Sequence of chain 1.D:
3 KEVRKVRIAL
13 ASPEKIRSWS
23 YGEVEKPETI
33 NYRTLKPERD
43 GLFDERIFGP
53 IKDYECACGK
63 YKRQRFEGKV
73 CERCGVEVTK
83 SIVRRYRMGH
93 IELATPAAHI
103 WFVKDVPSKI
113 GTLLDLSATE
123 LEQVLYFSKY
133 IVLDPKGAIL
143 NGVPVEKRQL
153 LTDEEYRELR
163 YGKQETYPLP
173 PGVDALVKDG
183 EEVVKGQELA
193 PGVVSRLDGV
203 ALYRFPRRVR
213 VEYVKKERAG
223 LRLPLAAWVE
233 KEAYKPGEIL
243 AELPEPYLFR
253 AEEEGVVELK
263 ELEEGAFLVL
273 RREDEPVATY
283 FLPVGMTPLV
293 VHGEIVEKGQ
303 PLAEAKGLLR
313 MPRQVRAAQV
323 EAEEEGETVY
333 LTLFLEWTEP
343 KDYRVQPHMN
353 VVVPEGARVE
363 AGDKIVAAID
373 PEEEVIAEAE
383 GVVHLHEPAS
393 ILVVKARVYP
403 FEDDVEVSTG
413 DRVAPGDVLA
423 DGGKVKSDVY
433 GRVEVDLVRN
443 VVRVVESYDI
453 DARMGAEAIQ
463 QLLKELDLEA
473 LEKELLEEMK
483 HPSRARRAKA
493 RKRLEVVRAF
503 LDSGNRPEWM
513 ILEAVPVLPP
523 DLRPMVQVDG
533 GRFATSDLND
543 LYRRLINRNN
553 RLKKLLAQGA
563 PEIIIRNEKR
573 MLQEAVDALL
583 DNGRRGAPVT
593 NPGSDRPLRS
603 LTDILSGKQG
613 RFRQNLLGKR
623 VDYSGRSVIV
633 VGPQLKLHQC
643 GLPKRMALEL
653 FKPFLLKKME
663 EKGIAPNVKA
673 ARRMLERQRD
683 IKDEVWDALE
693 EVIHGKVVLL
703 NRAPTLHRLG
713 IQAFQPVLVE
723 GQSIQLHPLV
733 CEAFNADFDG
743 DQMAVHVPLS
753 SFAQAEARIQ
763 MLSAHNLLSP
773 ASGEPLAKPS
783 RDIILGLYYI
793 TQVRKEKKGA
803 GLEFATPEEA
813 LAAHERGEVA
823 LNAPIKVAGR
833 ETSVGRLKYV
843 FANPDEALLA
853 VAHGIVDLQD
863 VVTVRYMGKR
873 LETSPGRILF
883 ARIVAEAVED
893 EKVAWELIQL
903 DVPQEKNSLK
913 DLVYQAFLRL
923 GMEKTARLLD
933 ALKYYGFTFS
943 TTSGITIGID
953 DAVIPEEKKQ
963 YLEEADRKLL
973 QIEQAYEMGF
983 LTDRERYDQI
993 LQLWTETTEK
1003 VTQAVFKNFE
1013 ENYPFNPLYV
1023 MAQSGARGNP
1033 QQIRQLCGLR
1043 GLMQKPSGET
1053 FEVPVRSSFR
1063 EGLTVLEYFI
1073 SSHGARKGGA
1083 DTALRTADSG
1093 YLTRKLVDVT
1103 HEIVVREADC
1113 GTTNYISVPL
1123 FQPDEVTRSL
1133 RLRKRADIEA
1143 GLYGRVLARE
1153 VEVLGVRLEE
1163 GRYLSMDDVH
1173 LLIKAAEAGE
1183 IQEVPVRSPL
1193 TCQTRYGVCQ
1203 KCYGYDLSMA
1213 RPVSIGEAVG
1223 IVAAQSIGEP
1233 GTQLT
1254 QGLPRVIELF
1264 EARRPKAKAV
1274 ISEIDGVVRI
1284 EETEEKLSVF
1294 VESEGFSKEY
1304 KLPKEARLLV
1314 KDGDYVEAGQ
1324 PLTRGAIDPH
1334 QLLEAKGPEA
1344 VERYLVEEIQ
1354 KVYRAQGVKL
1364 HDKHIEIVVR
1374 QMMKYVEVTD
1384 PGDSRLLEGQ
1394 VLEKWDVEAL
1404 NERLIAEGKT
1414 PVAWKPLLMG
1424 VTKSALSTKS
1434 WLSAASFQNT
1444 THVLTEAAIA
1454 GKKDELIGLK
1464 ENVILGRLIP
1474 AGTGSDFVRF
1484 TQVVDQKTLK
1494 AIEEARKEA

Binding-site contacts:
Ligand atom OP2 contacts residue PRO444 of chain 1.C at 3.4 Å.
Ligand atom O3' contacts residue ASP743 of chain 1.D at 3.2 Å (salt-bridge).
Ligand atom PA contacts residue ASP323 of chain 1.F at 3.2 Å.
Ligand atom C4' contacts residue HIS999 of chain 1.C at 3.5 Å.
Ligand atom C5 contacts residue GTP1 of chain 1.N at 3.1 Å.
Ligand atom OP1 contacts residue GLN567 of chain 1.C at 3.1 Å (h-bond).
Ligand atom O6 contacts residue PHE394 of chain 1.C at 3.3 Å (h-bond).
Ligand atom C6 contacts residue GLN393 of chain 1.C at 3.4 Å.
Ligand atom OP1 contacts residue PRO444 of chain 1.C at 3.5 Å.
Ligand atom O2' contacts residue ARG704 of chain 1.D at 2.6 Å (salt-bridge).
Ligand atom OP1 contacts residue ARG409 of chain 1.C at 3.0 Å (salt-bridge).
Ligand atom PG contacts residue ARG420 of chain 1.C at 2.3 Å.
Ligand atom C6 contacts residue GTP1 of chain 1.N at 3.2 Å.
Ligand atom OP1 contacts residue LYS846 of chain 1.C at 2.7 Å (salt-bridge).
Ligand atom C5' contacts residue HIS999 of chain 1.C at 3.4 Å.
Ligand atom OP1 contacts residue LYS838 of chain 1.C at 3.3 Å (salt-bridge).
Ligand atom O1G contacts residue ARG420 of chain 1.C at 1.4 Å.
Ligand atom O6 contacts residue GTP1 of chain 1.N at 2.8 Å (h-bond).
Ligand atom O2A contacts residue ASP323 of chain 1.F at 2.9 Å (salt-bridge).
Ligand atom N2 contacts residue PRO706 of chain 1.D at 3.4 Å.
Ligand atom O2' contacts residue ASP743 of chain 1.D at 3.0 Å (salt-bridge).
Ligand atom C4' contacts residue ASP743 of chain 1.D at 3.4 Å.
Ligand atom N2 contacts residue HIS406 of chain 1.C at 3.1 Å.
Ligand atom O6 contacts residue GLN393 of chain 1.C at 3.4 Å.
Ligand atom N2 contacts residue ALA705 of chain 1.D at 2.7 Å (h-bond).
Ligand atom O3' contacts residue MG1 of chain 1.K at 2.3 Å.
Ligand atom N1 contacts residue GLN393 of chain 1.C at 3.5 Å.
Ligand atom O1B contacts residue GLU324 of chain 1.F at 3.3 Å.
Ligand atom C8 contacts residue GTP1 of chain 1.N at 3.5 Å.
Ligand atom O3' contacts residue ASP741 of chain 1.D at 3.2 Å (salt-bridge).
Ligand atom O1A contacts residue ASP323 of chain 1.F at 2.7 Å (salt-bridge).
Ligand atom C2' contacts residue GTP1 of chain 1.N at 3.4 Å.
Ligand atom N7 contacts residue GTP1 of chain 1.N at 3.2 Å (h-bond).
Ligand atom N2 contacts residue PHE394 of chain 1.C at 3.5 Å (h-bond).
Ligand atom C5' contacts residue ASN448 of chain 1.C at 3.0 Å.
Ligand atom N1 contacts residue PHE394 of chain 1.C at 3.1 Å (h-bond).
Ligand atom O2G contacts residue ARG420 of chain 1.C at 2.7 Å.
Ligand atom N9 contacts residue GTP1 of chain 1.N at 3.5 Å.
Ligand atom O3G contacts residue ARG420 of chain 1.C at 3.0 Å.
Ligand atom C4 contacts residue GTP1 of chain 1.N at 3.5 Å.

Sequence of chain 1.C:
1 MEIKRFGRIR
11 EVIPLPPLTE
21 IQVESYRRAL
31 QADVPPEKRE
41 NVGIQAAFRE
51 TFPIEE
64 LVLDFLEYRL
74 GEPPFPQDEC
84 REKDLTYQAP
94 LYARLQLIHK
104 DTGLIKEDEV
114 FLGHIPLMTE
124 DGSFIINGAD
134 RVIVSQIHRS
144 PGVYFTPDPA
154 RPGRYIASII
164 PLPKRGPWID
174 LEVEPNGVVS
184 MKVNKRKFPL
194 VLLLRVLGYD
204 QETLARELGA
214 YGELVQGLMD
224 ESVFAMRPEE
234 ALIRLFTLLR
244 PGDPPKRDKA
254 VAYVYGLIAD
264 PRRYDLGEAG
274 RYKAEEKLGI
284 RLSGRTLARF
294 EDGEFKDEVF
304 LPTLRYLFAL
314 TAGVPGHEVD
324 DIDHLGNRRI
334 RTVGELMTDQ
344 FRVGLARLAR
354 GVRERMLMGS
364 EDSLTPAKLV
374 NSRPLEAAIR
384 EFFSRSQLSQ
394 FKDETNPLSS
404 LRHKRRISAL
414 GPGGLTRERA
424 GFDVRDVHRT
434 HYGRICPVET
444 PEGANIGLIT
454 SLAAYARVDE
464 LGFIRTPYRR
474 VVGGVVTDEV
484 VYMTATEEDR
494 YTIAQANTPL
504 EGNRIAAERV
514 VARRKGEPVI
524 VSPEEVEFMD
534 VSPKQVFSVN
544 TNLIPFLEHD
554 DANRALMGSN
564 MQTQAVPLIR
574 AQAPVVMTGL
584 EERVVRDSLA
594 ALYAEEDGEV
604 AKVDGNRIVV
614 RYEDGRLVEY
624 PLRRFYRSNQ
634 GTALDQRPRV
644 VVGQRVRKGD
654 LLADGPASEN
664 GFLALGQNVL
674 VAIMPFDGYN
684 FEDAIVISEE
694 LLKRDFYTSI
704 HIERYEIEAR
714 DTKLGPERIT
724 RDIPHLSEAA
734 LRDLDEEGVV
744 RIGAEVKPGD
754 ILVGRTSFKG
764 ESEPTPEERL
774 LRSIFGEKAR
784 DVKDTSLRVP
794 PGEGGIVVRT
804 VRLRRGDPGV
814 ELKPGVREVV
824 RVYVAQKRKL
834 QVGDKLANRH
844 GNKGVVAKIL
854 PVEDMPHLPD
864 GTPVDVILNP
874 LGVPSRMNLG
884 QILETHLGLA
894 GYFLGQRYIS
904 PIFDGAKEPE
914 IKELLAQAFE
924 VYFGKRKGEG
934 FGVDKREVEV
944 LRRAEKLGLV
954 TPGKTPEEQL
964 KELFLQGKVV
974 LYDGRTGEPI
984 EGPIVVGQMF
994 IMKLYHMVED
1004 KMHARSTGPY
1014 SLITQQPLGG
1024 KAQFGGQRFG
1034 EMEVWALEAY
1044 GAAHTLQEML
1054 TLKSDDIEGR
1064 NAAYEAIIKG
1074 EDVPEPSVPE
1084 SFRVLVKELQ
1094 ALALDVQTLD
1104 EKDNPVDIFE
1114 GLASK

This small molecule binds to this protein.
Small molecule (SMILES): Nc1nc2c(ncn2[C@@H]2O[C@H](CO[P](=O)(O)O[P](=O)(O)OP(=O)(O)O)[C@@H](O[P](=O)(O)OC[C@H]3O[C@@H](n4cnc5c(=O)nc(N)[nH]c54)[C@H](O)[C@@H]3O[P](=O)(O)OC[C@H]3O[C@@H](n4cnc5c(=O)nc(N)[nH]c54)[C@H](O)[C@@H]3O[P](=O)(O)OC[C@H]3O[C@@H](n4cnc5c(=O)nc(N)[nH]c54)[C@H](O)[C@@H]3O)[C@H]2O)c(=O)[nH]1

Sequence of chain 1.F:
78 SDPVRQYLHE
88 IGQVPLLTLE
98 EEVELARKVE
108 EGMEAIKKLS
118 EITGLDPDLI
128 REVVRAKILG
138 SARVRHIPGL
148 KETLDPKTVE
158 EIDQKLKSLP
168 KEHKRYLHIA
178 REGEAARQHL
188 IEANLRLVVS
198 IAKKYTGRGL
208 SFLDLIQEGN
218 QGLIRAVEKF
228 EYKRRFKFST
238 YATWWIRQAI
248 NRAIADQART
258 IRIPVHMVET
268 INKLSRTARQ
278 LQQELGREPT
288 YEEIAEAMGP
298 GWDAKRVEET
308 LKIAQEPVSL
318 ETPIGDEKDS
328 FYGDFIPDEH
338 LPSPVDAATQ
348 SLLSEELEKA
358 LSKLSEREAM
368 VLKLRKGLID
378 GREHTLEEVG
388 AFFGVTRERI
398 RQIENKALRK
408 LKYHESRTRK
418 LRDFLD